A protein and the small-molecule ligand that binds it are described below.
Small molecule (SMILES): CC(=O)N[C@H]1[C@H](O[C@H]2[C@H](O)[C@@H](NC(C)=O)CO[C@@H]2CO)O[C@H](CO)[C@@H](O)[C@@H]1O

Sequence of chain 1.A:
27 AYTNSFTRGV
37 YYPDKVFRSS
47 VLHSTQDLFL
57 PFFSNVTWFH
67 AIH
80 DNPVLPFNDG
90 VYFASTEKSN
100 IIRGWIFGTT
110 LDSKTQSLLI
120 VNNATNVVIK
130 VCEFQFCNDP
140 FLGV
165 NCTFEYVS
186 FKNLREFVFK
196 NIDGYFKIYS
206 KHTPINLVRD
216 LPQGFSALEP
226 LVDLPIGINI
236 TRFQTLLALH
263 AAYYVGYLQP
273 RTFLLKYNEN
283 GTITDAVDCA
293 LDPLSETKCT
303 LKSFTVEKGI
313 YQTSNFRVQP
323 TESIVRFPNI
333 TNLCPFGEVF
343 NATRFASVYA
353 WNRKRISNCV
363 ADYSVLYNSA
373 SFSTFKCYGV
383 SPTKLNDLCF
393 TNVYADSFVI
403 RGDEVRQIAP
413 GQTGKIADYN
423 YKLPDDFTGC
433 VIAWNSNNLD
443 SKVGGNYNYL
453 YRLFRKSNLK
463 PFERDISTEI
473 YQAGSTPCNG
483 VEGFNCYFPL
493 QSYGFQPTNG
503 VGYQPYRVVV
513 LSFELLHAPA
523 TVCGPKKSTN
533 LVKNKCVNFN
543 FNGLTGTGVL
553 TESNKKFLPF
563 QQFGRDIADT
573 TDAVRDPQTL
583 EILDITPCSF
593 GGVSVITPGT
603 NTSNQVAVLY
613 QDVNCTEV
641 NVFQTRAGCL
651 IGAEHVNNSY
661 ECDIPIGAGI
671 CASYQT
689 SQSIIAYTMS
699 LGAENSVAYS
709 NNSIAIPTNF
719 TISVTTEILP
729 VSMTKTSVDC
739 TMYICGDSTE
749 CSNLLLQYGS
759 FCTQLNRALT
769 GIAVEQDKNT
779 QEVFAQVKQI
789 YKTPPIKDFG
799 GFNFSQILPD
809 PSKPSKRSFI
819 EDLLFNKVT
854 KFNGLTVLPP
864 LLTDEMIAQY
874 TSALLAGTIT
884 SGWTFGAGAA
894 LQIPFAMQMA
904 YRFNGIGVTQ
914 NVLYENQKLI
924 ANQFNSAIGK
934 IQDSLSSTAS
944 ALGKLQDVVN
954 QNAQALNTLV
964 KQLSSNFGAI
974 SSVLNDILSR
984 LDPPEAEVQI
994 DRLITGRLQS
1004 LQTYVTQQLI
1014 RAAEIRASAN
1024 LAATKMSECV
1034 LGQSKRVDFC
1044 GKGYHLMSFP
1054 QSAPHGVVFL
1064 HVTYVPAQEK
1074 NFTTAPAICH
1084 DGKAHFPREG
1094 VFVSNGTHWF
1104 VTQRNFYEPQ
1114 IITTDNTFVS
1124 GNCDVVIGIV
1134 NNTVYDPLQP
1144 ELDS

Binding-site contacts:
Ligand atom C2 contacts residue ASN717 of chain 1.A at 2.4 Å.
Ligand atom C4 contacts residue ASN717 of chain 1.A at 4.2 Å.
Ligand atom C7 contacts residue ASN717 of chain 1.A at 3.2 Å.
Ligand atom C1 contacts residue LEU922 of chain 1.A at 4.5 Å (hydrophobic).
Ligand atom C3 contacts residue LEU922 of chain 1.A at 4.1 Å (hydrophobic).
Ligand atom C5 contacts residue GLN926 of chain 1.A at 4.0 Å.
Ligand atom C8 contacts residue LEU922 of chain 1.A at 4.2 Å (hydrophobic).
Ligand atom C1 contacts residue ASN717 of chain 1.A at 1.4 Å.
Ligand atom C3 contacts residue ASN717 of chain 1.A at 3.8 Å.
Ligand atom O6 contacts residue GLN926 of chain 1.A at 3.9 Å.
Ligand atom O7 contacts residue ASN717 of chain 1.A at 3.2 Å (h-bond).
Ligand atom C7 contacts residue LEU922 of chain 1.A at 3.8 Å (hydrophobic).
Ligand atom O4 contacts residue LEU922 of chain 1.A at 4.0 Å.
Ligand atom O7 contacts residue GLN1071 of chain 1.A at 3.6 Å (h-bond).
Ligand atom O5 contacts residue ASN717 of chain 1.A at 2.4 Å (h-bond).
Ligand atom N2 contacts residue ASN717 of chain 1.A at 2.9 Å (h-bond).
Ligand atom C5 contacts residue ASN717 of chain 1.A at 3.7 Å.
Ligand atom C6 contacts residue GLN926 of chain 1.A at 3.9 Å.
Ligand atom C5 contacts residue LEU922 of chain 1.A at 4.4 Å (hydrophobic).
Ligand atom O7 contacts residue LEU922 of chain 1.A at 3.3 Å.
Ligand atom C8 contacts residue ASN717 of chain 1.A at 4.4 Å.